Binding-site contacts:
Ligand atom C1 contacts residue ASN32 of chain 1.A at 1.4 Å.
Ligand atom N2 contacts residue ASN32 of chain 1.A at 2.7 Å (h-bond).
Ligand atom C1 contacts residue THR315 of chain 1.A at 4.0 Å.
Ligand atom O6 contacts residue LEU51 of chain 1.B at 4.0 Å.
Ligand atom C7 contacts residue ASN32 of chain 1.A at 3.2 Å.
Ligand atom C6 contacts residue THR34 of chain 1.A at 3.4 Å.
Ligand atom C2 contacts residue ASN32 of chain 1.A at 2.0 Å.
Ligand atom C8 contacts residue ASN32 of chain 1.A at 4.0 Å.
Ligand atom O3 contacts residue ASN32 of chain 1.A at 4.5 Å.
Ligand atom O5 contacts residue ALA33 of chain 1.A at 4.3 Å.
Ligand atom O5 contacts residue THR315 of chain 1.A at 3.5 Å (h-bond).
Ligand atom C5 contacts residue THR34 of chain 1.A at 3.9 Å.
Ligand atom O7 contacts residue ASN32 of chain 1.A at 3.6 Å.
Ligand atom C5 contacts residue ASN32 of chain 1.A at 3.5 Å.
Ligand atom O5 contacts residue THR34 of chain 1.A at 3.8 Å.
Ligand atom O5 contacts residue ASN32 of chain 1.A at 2.2 Å (h-bond).
Ligand atom O6 contacts residue THR34 of chain 1.A at 3.7 Å.
Ligand atom C3 contacts residue ASN32 of chain 1.A at 3.5 Å.
Ligand atom O6 contacts residue THR315 of chain 1.A at 3.3 Å.
Ligand atom C4 contacts residue ASN32 of chain 1.A at 3.9 Å.
Ligand atom O6 contacts residue ASN32 of chain 1.A at 4.2 Å.

Sequence of chain 1.A:
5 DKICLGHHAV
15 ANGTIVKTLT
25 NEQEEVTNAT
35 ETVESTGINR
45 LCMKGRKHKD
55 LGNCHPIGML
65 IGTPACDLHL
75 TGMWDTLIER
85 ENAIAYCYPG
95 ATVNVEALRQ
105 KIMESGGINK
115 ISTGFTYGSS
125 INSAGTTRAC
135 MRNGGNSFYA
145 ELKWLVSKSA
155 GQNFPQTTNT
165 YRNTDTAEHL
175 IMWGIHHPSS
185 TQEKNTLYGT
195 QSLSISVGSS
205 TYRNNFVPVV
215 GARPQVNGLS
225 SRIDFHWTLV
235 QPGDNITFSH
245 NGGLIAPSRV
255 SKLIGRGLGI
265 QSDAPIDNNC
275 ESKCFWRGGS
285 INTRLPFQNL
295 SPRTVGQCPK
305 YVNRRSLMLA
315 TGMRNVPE

The protein below binds the small molecule below.
Small molecule (SMILES): CC(=O)N[C@@H]1[C@@H](O)[C@H](O)[C@@H](CO)O[C@H]1O

Sequence of chain 1.B:
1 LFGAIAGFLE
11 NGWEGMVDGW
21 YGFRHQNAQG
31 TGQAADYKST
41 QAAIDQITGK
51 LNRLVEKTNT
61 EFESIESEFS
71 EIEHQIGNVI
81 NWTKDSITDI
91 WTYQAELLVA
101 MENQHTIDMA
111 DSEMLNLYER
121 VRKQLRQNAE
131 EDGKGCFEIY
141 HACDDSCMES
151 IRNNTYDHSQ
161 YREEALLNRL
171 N